Binding-site contacts:
Ligand atom O6 contacts residue THR244 of chain 1.C at 4.0 Å.
Ligand atom O2' contacts residue VAL105 of chain 1.C at 3.3 Å.
Ligand atom C1' contacts residue VAL105 of chain 1.C at 3.4 Å (hydrophobic).
Ligand atom N1 contacts residue ASN248 of chain 1.C at 3.8 Å.
Ligand atom O4' contacts residue VAL105 of chain 1.C at 3.4 Å (h-bond).
Ligand atom C5 contacts residue ARG104 of chain 1.C at 4.0 Å.
Ligand atom N7 contacts residue ARG240 of chain 1.C at 3.5 Å.
Ligand atom C6 contacts residue THR244 of chain 1.C at 3.9 Å.
Ligand atom C5 contacts residue ARG240 of chain 1.C at 3.6 Å.
Ligand atom N2 contacts residue ASP239 of chain 1.C at 3.5 Å.
Ligand atom C1' contacts residue ALA243 of chain 1.C at 3.7 Å (hydrophobic).
Ligand atom N7 contacts residue LYS223 of chain 1.C at 2.9 Å (salt-bridge).
Ligand atom OP2 contacts residue ARG227 of chain 1.C at 3.1 Å (salt-bridge).
Ligand atom C5 contacts residue THR244 of chain 1.C at 3.9 Å.
Ligand atom O4' contacts residue ALA243 of chain 1.C at 3.6 Å.
Ligand atom C4 contacts residue ARG104 of chain 1.C at 3.3 Å.
Ligand atom C8 contacts residue ARG240 of chain 1.C at 3.5 Å.
Ligand atom N9 contacts residue ARG240 of chain 1.C at 3.8 Å.
Ligand atom C4 contacts residue ARG240 of chain 1.C at 3.8 Å.
Ligand atom O4' contacts residue ARG240 of chain 1.C at 3.6 Å (salt-bridge).
Ligand atom C8 contacts residue LYS223 of chain 1.C at 3.5 Å.
Ligand atom C6 contacts residue ASN236 of chain 1.C at 3.9 Å.
Ligand atom C5' contacts residue SER107 of chain 1.C at 3.8 Å.
Ligand atom C1' contacts residue ARG104 of chain 1.C at 3.9 Å.
Ligand atom C2 contacts residue ARG104 of chain 1.C at 3.7 Å.
Ligand atom N2 contacts residue ARG104 of chain 1.C at 4.0 Å.
Ligand atom O5' contacts residue ARG240 of chain 1.C at 4.0 Å.
Ligand atom O6 contacts residue ASN248 of chain 1.C at 3.3 Å (h-bond).
Ligand atom N7 contacts residue THR244 of chain 1.C at 4.0 Å.
Ligand atom N3 contacts residue ARG104 of chain 1.C at 3.2 Å (salt-bridge).
Ligand atom C4' contacts residue THR244 of chain 1.C at 3.7 Å.
Ligand atom O6 contacts residue ASN236 of chain 1.C at 3.2 Å (h-bond).
Ligand atom OP1 contacts residue ARG227 of chain 1.C at 2.9 Å (salt-bridge).
Ligand atom P contacts residue ARG227 of chain 1.C at 3.9 Å.
Ligand atom OP1 contacts residue ARG240 of chain 1.C at 3.5 Å (salt-bridge).
Ligand atom OP2 contacts residue LYS223 of chain 1.C at 3.6 Å.
Ligand atom N9 contacts residue ARG104 of chain 1.C at 3.6 Å.
Ligand atom C5' contacts residue THR244 of chain 1.C at 3.3 Å.
Ligand atom C2 contacts residue ASP239 of chain 1.C at 3.8 Å.
Ligand atom N1 contacts residue ASP239 of chain 1.C at 4.0 Å.

This protein binds this small molecule.
Small molecule (SMILES): Nc1nc(=O)c2ncn([C@@H]3O[C@H](CO[P](=O)(O)O[C@H]4[C@@H](O)[C@H](n5cnc6c(=O)nc(N)[nH]c65)O[C@@H]4COP(=O)=O)[C@@H](OP(=O)=O)[C@H]3O)c2[nH]1

Sequence of chain 1.C:
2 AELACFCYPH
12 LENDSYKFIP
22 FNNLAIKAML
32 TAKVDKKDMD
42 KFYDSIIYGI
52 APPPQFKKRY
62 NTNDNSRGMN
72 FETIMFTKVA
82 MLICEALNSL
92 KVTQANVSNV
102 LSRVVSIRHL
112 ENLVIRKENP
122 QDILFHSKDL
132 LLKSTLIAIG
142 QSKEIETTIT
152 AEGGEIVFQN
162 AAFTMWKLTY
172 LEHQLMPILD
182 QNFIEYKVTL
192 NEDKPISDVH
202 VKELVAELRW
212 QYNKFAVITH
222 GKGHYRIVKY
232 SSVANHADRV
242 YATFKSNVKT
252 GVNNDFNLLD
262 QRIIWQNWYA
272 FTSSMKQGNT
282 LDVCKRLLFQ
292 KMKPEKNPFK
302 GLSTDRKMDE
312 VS